Sequence of chain 1.A:
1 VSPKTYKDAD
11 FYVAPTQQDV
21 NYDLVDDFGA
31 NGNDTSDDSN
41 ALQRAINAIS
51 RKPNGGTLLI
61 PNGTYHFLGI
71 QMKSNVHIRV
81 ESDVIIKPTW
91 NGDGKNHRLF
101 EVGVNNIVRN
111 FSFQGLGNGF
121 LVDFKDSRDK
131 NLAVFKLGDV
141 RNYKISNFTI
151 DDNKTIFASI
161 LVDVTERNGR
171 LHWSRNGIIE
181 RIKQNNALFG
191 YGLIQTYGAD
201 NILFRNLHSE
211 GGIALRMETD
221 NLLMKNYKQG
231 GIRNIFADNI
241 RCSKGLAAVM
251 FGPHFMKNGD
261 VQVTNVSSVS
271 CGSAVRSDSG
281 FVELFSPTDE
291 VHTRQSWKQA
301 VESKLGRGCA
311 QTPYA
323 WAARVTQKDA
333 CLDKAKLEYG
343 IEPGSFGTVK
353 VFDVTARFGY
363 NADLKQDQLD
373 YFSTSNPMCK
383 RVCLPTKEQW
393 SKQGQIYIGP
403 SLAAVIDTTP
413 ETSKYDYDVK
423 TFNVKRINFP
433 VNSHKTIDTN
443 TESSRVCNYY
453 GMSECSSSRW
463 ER

This protein binds this small molecule.
Small molecule (SMILES): O=S(=O)(O)O[C@@H]1[C@H](O[C@H]2O[C@@H]3CO[C@@H]([C@H]3O[C@@H]3O[C@H](CO)[C@H](OS(=O)(=O)O)[C@H](O[C@H]4O[C@@H]5CO[C@@H]([C@H]5O)[C@H]4OS(=O)(=O)O)[C@H]3O)[C@H]2OS(=O)(=O)O)[C@@H](O)[C@H](O)O[C@@H]1CO

Binding-site contacts:
Ligand atom C6 contacts residue TYR452 of chain 1.A at 3.7 Å (hydrophobic).
Ligand atom C6 contacts residue GLU218 of chain 1.A at 3.7 Å.
Ligand atom O6 contacts residue TYR314 of chain 1.A at 3.7 Å.
Ligand atom C4 contacts residue TYR452 of chain 1.A at 3.0 Å (hydrophobic).
Ligand atom O9 contacts residue ARG276 of chain 1.A at 3.0 Å (salt-bridge).
Ligand atom O2 contacts residue GLN397 of chain 1.A at 3.6 Å.
Ligand atom O8 contacts residue GLN397 of chain 1.A at 3.0 Å (h-bond).
Ligand atom O2 contacts residue LYS367 of chain 1.A at 3.1 Å (salt-bridge).
Ligand atom O9 contacts residue LYS367 of chain 1.A at 3.6 Å.
Ligand atom C3 contacts residue TYR452 of chain 1.A at 3.3 Å (hydrophobic).
Ligand atom S contacts residue LYS367 of chain 1.A at 3.6 Å.
Ligand atom C6 contacts residue GLN368 of chain 1.A at 3.8 Å.
Ligand atom O4 contacts residue ARG294 of chain 1.A at 3.5 Å (salt-bridge).
Ligand atom O3 contacts residue GLU218 of chain 1.A at 3.0 Å (salt-bridge).
Ligand atom O9 contacts residue ARG326 of chain 1.A at 3.8 Å.
Ligand atom C6 contacts residue GLY396 of chain 1.A at 3.1 Å.
Ligand atom C5 contacts residue TYR452 of chain 1.A at 3.4 Å (hydrophobic).
Ligand atom O4 contacts residue GLU218 of chain 1.A at 2.8 Å (salt-bridge).
Ligand atom O7 contacts residue ARG294 of chain 1.A at 2.8 Å (salt-bridge).
Ligand atom O7 contacts residue ARG294 of chain 1.A at 3.5 Å (salt-bridge).
Ligand atom C6 contacts residue TYR314 of chain 1.A at 3.7 Å (hydrophobic).
Ligand atom O7 contacts residue LEU246 of chain 1.A at 3.7 Å.
Ligand atom O7 contacts residue TYR314 of chain 1.A at 3.4 Å.
Ligand atom O3 contacts residue GLY396 of chain 1.A at 2.8 Å.
Ligand atom C2 contacts residue LYS367 of chain 1.A at 3.5 Å.
Ligand atom S contacts residue ARG294 of chain 1.A at 3.7 Å.
Ligand atom O7 contacts residue ALA315 of chain 1.A at 2.5 Å (h-bond).
Ligand atom O2 contacts residue LYS367 of chain 1.A at 3.1 Å (salt-bridge).
Ligand atom O7 contacts residue LYS367 of chain 1.A at 3.3 Å (salt-bridge).
Ligand atom O3 contacts residue LYS367 of chain 1.A at 3.2 Å (salt-bridge).
Ligand atom O6 contacts residue ARG326 of chain 1.A at 3.5 Å (salt-bridge).
Ligand atom C4 contacts residue GLU218 of chain 1.A at 3.6 Å.
Ligand atom O7 contacts residue PHE189 of chain 1.A at 3.6 Å.
Ligand atom C1 contacts residue TYR452 of chain 1.A at 3.6 Å (hydrophobic).
Ligand atom O5 contacts residue TYR314 of chain 1.A at 3.8 Å.
Ligand atom O3 contacts residue GLN397 of chain 1.A at 3.3 Å (h-bond).
Ligand atom O9 contacts residue LEU246 of chain 1.A at 3.8 Å.
Ligand atom O8 contacts residue ARG216 of chain 1.A at 2.9 Å (salt-bridge).
Ligand atom C5 contacts residue TYR314 of chain 1.A at 3.7 Å (hydrophobic).
Ligand atom C3 contacts residue GLU218 of chain 1.A at 3.4 Å.